Sequence of chain 18.A:
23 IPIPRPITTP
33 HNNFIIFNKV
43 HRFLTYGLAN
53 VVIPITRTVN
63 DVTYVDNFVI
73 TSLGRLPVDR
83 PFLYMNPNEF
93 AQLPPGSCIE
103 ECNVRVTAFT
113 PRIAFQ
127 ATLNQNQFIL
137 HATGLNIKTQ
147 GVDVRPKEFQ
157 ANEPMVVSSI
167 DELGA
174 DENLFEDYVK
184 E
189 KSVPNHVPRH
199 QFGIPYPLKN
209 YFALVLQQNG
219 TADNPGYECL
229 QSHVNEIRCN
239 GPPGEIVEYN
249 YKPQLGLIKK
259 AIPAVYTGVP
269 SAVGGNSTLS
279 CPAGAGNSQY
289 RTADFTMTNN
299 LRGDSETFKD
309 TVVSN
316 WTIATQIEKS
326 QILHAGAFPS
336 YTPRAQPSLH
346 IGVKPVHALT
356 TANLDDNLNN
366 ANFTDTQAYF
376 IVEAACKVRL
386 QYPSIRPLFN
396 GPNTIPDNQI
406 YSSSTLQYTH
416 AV

Binding-site contacts:
Ligand atom O4 contacts residue ALA259 of chain 18.A at 3.2 Å.
Ligand atom C4' contacts residue GLN252 of chain 18.A at 3.5 Å.
Ligand atom C4 contacts residue PRO334 of chain 18.A at 3.6 Å (hydrophobic).
Ligand atom C2' contacts residue LEU328 of chain 18.A at 3.7 Å (hydrophobic).
Ligand atom O4 contacts residue GLY98 of chain 18.A at 2.8 Å (h-bond).
Ligand atom N1 contacts residue LEU328 of chain 18.A at 3.8 Å.
Ligand atom O4' contacts residue LEU328 of chain 18.A at 3.0 Å.
Ligand atom O5' contacts residue PHE333 of chain 18.A at 3.8 Å.
Ligand atom OP2 contacts residue ARG391 of chain 18.A at 3.9 Å.
Ligand atom O4' contacts residue GLN252 of chain 18.A at 3.9 Å.
Ligand atom C3' contacts residue PHE333 of chain 18.A at 3.8 Å (hydrophobic).
Ligand atom OP2 contacts residue GLU102 of chain 18.A at 3.5 Å (salt-bridge).
Ligand atom C5 contacts residue GLY98 of chain 18.A at 2.9 Å.
Ligand atom O4 contacts residue PRO334 of chain 18.A at 3.7 Å.
Ligand atom OP1 contacts residue GLN252 of chain 18.A at 3.7 Å.
Ligand atom C6 contacts residue GLY98 of chain 18.A at 4.1 Å.
Ligand atom OP1 contacts residue ARG391 of chain 18.A at 3.8 Å.
Ligand atom OP2 contacts residue GLN252 of chain 18.A at 4.1 Å.
Ligand atom C1' contacts residue PHE333 of chain 18.A at 3.1 Å (hydrophobic).
Ligand atom C2 contacts residue PRO334 of chain 18.A at 3.7 Å (hydrophobic).
Ligand atom O4' contacts residue PRO334 of chain 18.A at 4.0 Å.
Ligand atom O2 contacts residue PRO334 of chain 18.A at 3.8 Å.
Ligand atom C4 contacts residue GLY98 of chain 18.A at 3.2 Å.
Ligand atom O5' contacts residue LEU328 of chain 18.A at 3.6 Å.
Ligand atom C5' contacts residue GLN252 of chain 18.A at 3.4 Å.
Ligand atom C4' contacts residue LEU328 of chain 18.A at 4.1 Å (hydrophobic).
Ligand atom P contacts residue PHE333 of chain 18.A at 3.8 Å.
Ligand atom N1 contacts residue PHE333 of chain 18.A at 3.8 Å.
Ligand atom C6 contacts residue PHE333 of chain 18.A at 3.7 Å (hydrophobic).
Ligand atom C5' contacts residue PHE333 of chain 18.A at 3.2 Å (hydrophobic).
Ligand atom C2' contacts residue PHE333 of chain 18.A at 2.9 Å (hydrophobic).
Ligand atom O5' contacts residue GLN252 of chain 18.A at 3.1 Å (h-bond).
Ligand atom O2 contacts residue LEU328 of chain 18.A at 2.2 Å.
Ligand atom C1' contacts residue LEU328 of chain 18.A at 3.9 Å (hydrophobic).
Ligand atom N3 contacts residue PRO334 of chain 18.A at 3.5 Å.
Ligand atom C2 contacts residue LEU328 of chain 18.A at 3.0 Å (hydrophobic).
Ligand atom OP2 contacts residue PHE333 of chain 18.A at 3.3 Å.
Ligand atom N3 contacts residue LEU328 of chain 18.A at 3.9 Å.
Ligand atom O3' contacts residue PHE333 of chain 18.A at 3.5 Å.
Ligand atom C7 contacts residue TYR336 of chain 18.A at 3.6 Å (hydrophobic).

The small molecule below binds the protein below.
Small molecule (SMILES): Cc1cn([C@H]2C[C@H](O[P](=O)(O)OC[C@H]3O[C@@H](n4cc(C)c(=O)[nH]c4=O)C[C@@H]3O)[C@@H](CO[P](=O)(O)O[C@H]3C[C@H](n4ccc(=O)[nH]c4=O)O[C@@H]3COP(=O)=O)O2)c(=O)[nH]c1=O